Binding-site contacts:
Ligand atom C3 contacts residue HIS176 of chain 2.B at 2.8 Å.
Ligand atom C2 contacts residue HIS176 of chain 2.B at 3.9 Å.
Ligand atom C2 contacts residue THR179 of chain 2.B at 4.5 Å.
Ligand atom O3P contacts residue THR208 of chain 2.B at 4.0 Å.
Ligand atom O1P contacts residue CYS149 of chain 2.B at 3.5 Å (h-bond).
Ligand atom C2 contacts residue CYS149 of chain 2.B at 2.8 Å (hydrophobic).
Ligand atom O2 contacts residue CYS149 of chain 2.B at 3.5 Å (h-bond).
Ligand atom O2P contacts residue ALA210 of chain 2.B at 4.5 Å.
Ligand atom O4P contacts residue THR208 of chain 2.B at 2.9 Å (h-bond).
Ligand atom O2P contacts residue GLY209 of chain 2.B at 3.4 Å (h-bond).
Ligand atom O2P contacts residue THR150 of chain 2.B at 4.4 Å.
Ligand atom O4P contacts residue THR150 of chain 2.B at 2.9 Å (h-bond).
Ligand atom O1P contacts residue SER148 of chain 2.B at 4.5 Å.
Ligand atom C3 contacts residue CYS149 of chain 2.B at 2.9 Å (hydrophobic).
Ligand atom C1 contacts residue ASN313 of chain 2.B at 4.0 Å.
Ligand atom O3P contacts residue CYS149 of chain 2.B at 3.1 Å (h-bond).
Ligand atom O2P contacts residue SER148 of chain 2.B at 3.6 Å.
Ligand atom P contacts residue SER148 of chain 2.B at 4.0 Å.
Ligand atom O1P contacts residue HIS176 of chain 2.B at 3.7 Å.
Ligand atom O4P contacts residue ARG231 of chain 2.B at 4.0 Å.
Ligand atom P contacts residue THR208 of chain 2.B at 3.5 Å.
Ligand atom O4P contacts residue HIS176 of chain 2.B at 3.3 Å.
Ligand atom O3P contacts residue HIS176 of chain 2.B at 4.2 Å.
Ligand atom O3P contacts residue THR151 of chain 2.B at 4.4 Å.
Ligand atom C1 contacts residue CYS149 of chain 2.B at 1.8 Å (hydrophobic).
Ligand atom O2 contacts residue HIS176 of chain 2.B at 3.4 Å.
Ligand atom O3P contacts residue THR150 of chain 2.B at 2.6 Å (h-bond).
Ligand atom O1 contacts residue SER148 of chain 2.B at 3.9 Å.
Ligand atom O1P contacts residue THR150 of chain 2.B at 4.5 Å.
Ligand atom P contacts residue THR150 of chain 2.B at 3.4 Å.
Ligand atom O1 contacts residue CYS149 of chain 2.B at 2.7 Å (h-bond).
Ligand atom P contacts residue CYS149 of chain 2.B at 3.9 Å.
Ligand atom O2 contacts residue THR179 of chain 2.B at 3.4 Å.
Ligand atom P contacts residue HIS176 of chain 2.B at 3.9 Å.
Ligand atom O2P contacts residue THR208 of chain 2.B at 3.1 Å (h-bond).
Ligand atom O3P contacts residue SER148 of chain 2.B at 3.3 Å (h-bond).
Ligand atom O2 contacts residue ASN313 of chain 2.B at 4.0 Å.

This protein binds this small molecule.
Small molecule (SMILES): O=P(O)(O)OC[C@H](O)CO

Sequence of chain 2.B:
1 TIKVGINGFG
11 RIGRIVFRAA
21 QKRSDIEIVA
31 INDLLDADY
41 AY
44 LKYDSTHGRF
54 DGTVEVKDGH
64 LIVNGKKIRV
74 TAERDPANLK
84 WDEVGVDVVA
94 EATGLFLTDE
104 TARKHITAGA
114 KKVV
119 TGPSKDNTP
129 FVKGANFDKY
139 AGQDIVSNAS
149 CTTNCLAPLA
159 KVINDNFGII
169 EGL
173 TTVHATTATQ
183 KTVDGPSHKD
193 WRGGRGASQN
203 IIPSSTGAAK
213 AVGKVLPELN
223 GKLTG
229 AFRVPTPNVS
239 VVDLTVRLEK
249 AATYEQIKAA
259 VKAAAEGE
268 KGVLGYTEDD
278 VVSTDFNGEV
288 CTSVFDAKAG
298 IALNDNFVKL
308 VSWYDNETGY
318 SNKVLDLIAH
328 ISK